Binding-site contacts:
Ligand atom C3 contacts residue TYR163 of chain 1.C at 3.8 Å (hydrophobic).
Ligand atom C contacts residue ARG423 of chain 1.C at 3.3 Å.
Ligand atom C2 contacts residue ARG423 of chain 1.C at 3.8 Å.
Ligand atom O2 contacts residue GLU107 of chain 1.A at 3.4 Å (salt-bridge).
Ligand atom CA contacts residue GLU107 of chain 1.A at 3.5 Å.
Ligand atom P1 contacts residue TYR111 of chain 1.A at 3.9 Å.
Ligand atom C6 contacts residue LYS261 of chain 1.C at 3.4 Å.
Ligand atom OC2 contacts residue PRO387 of chain 1.C at 3.7 Å.
Ligand atom C5 contacts residue TYR108 of chain 1.A at 4.0 Å (hydrophobic).
Ligand atom O3 contacts residue TYR111 of chain 1.A at 4.0 Å.
Ligand atom C5 contacts residue TYR163 of chain 1.C at 3.5 Å (hydrophobic).
Ligand atom OC2 contacts residue SER403 of chain 1.C at 3.4 Å (h-bond).
Ligand atom O2 contacts residue MET402 of chain 1.C at 3.4 Å (h-bond).
Ligand atom C2 contacts residue PRO387 of chain 1.C at 4.0 Å (hydrophobic).
Ligand atom C6 contacts residue PLP1 of chain 1.Q at 4.0 Å.
Ligand atom C5 contacts residue SER388 of chain 1.C at 4.2 Å.
Ligand atom C contacts residue SER403 of chain 1.C at 3.5 Å.
Ligand atom C2 contacts residue SER388 of chain 1.C at 4.1 Å.
Ligand atom O1 contacts residue TYR111 of chain 1.A at 2.7 Å (h-bond).
Ligand atom C6 contacts residue TYR163 of chain 1.C at 4.0 Å (hydrophobic).
Ligand atom N1 contacts residue ARG423 of chain 1.C at 3.2 Å (salt-bridge).
Ligand atom C3 contacts residue PRO387 of chain 1.C at 3.6 Å (hydrophobic).
Ligand atom OC2 contacts residue MET402 of chain 1.C at 4.2 Å.
Ligand atom OC1 contacts residue SER403 of chain 1.C at 2.9 Å (h-bond).
Ligand atom N1 contacts residue TYR163 of chain 1.C at 4.1 Å.
Ligand atom C6 contacts residue PHE389 of chain 1.C at 4.2 Å (hydrophobic).
Ligand atom CA contacts residue PRO387 of chain 1.C at 3.5 Å (hydrophobic).
Ligand atom N1 contacts residue SER388 of chain 1.C at 4.0 Å.
Ligand atom OC2 contacts residue ASP397 of chain 1.C at 3.4 Å (salt-bridge).
Ligand atom O1 contacts residue GLU107 of chain 1.A at 3.0 Å (salt-bridge).
Ligand atom O3 contacts residue TYR163 of chain 1.C at 3.3 Å (h-bond).
Ligand atom O2 contacts residue SER403 of chain 1.C at 3.1 Å.
Ligand atom P1 contacts residue GLU107 of chain 1.A at 3.5 Å.
Ligand atom C4 contacts residue TYR108 of chain 1.A at 3.9 Å (hydrophobic).
Ligand atom C5 contacts residue LYS261 of chain 1.C at 3.5 Å.
Ligand atom OC1 contacts residue ARG423 of chain 1.C at 3.2 Å (salt-bridge).
Ligand atom C5 contacts residue PLP1 of chain 1.Q at 3.8 Å.
Ligand atom OC2 contacts residue ARG423 of chain 1.C at 3.6 Å.
Ligand atom C6 contacts residue SER388 of chain 1.C at 4.0 Å.
Ligand atom C4 contacts residue TYR163 of chain 1.C at 3.4 Å (hydrophobic).

A protein and the small-molecule ligand that binds it are described below.
Small molecule (SMILES): O=C(O)c1ncccc1CP(=O)(O)O

Sequence of chain 1.C:
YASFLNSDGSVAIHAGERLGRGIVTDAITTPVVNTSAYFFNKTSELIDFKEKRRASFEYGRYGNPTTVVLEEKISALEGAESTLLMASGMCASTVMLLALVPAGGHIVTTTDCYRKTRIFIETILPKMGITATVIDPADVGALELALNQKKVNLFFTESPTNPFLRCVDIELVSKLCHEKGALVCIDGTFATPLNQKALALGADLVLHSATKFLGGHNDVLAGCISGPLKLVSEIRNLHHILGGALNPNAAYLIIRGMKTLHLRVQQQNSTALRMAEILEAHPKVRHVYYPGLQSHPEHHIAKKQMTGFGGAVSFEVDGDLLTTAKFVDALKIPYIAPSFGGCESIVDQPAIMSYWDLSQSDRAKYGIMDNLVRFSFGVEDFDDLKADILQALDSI

Sequence of chain 1.A:
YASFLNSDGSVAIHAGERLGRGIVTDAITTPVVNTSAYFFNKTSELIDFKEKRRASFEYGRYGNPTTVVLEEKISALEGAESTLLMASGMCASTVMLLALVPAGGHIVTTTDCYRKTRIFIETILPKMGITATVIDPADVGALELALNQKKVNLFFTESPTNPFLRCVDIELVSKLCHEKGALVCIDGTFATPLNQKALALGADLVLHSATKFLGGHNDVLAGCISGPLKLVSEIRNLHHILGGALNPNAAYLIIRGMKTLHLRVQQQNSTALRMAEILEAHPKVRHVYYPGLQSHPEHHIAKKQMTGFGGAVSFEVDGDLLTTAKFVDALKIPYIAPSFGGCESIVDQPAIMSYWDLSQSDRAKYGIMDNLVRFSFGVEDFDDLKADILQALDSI